A small-molecule ligand and the protein it binds are described below.
Small molecule (SMILES): Cc1cc(Br)c([O-])c(-c2nc3cc(C(N)=[NH2+])ccc3[nH]2)c1

Binding-site contacts:
Ligand atom N1 contacts residue SER172 of chain 1.A at 3.7 Å.
Ligand atom N1 contacts residue ASP171 of chain 1.A at 3.1 Å (salt-bridge).
Ligand atom C7 contacts residue SER172 of chain 1.A at 3.3 Å.
Ligand atom N2 contacts residue ASP171 of chain 1.A at 3.0 Å (salt-bridge).
Ligand atom C1 contacts residue SER172 of chain 1.A at 3.8 Å.
Ligand atom O6' contacts residue SER177 of chain 1.A at 2.2 Å (h-bond).
Ligand atom C6' contacts residue GLN174 of chain 1.A at 3.6 Å.
Ligand atom C2 contacts residue TRP193 of chain 1.A at 3.8 Å (hydrophobic).
Ligand atom N2 contacts residue TRP193 of chain 1.A at 3.6 Å.
Ligand atom N1 contacts residue GLY196 of chain 1.A at 2.6 Å (h-bond).
Ligand atom C1' contacts residue GLN174 of chain 1.A at 3.5 Å.
Ligand atom BR5' contacts residue HIS40 of chain 1.A at 3.5 Å.
Ligand atom C6 contacts residue GLY196 of chain 1.A at 3.8 Å.
Ligand atom N2 contacts residue GLY204 of chain 1.A at 3.4 Å.
Ligand atom C1 contacts residue GLY194 of chain 1.A at 3.8 Å.
Ligand atom CV' contacts residue GLN174 of chain 1.A at 3.2 Å.
Ligand atom C3 contacts residue SER177 of chain 1.A at 3.7 Å.
Ligand atom C7 contacts residue ASP171 of chain 1.A at 3.6 Å.
Ligand atom C1 contacts residue TRP193 of chain 1.A at 3.7 Å (hydrophobic).
Ligand atom C3 contacts residue VAL191 of chain 1.A at 3.7 Å (hydrophobic).
Ligand atom C2 contacts residue SER172 of chain 1.A at 3.5 Å.
Ligand atom C3' contacts residue GLN174 of chain 1.A at 3.3 Å.
Ligand atom C6' contacts residue SER177 of chain 1.A at 3.5 Å.
Ligand atom N3 contacts residue SER177 of chain 1.A at 2.9 Å (h-bond).
Ligand atom C2 contacts residue VAL191 of chain 1.A at 3.9 Å (hydrophobic).
Ligand atom C7 contacts residue GLY196 of chain 1.A at 3.8 Å.
Ligand atom N1 contacts residue CYS197 of chain 1.A at 3.9 Å.
Ligand atom C4' contacts residue GLN174 of chain 1.A at 3.6 Å.
Ligand atom N2 contacts residue SER172 of chain 1.A at 2.9 Å (h-bond).
Ligand atom C2' contacts residue GLN174 of chain 1.A at 3.5 Å.
Ligand atom C7 contacts residue TRP193 of chain 1.A at 3.7 Å (hydrophobic).
Ligand atom N3 contacts residue GLN174 of chain 1.A at 3.8 Å.
Ligand atom C8 contacts residue GLN174 of chain 1.A at 3.8 Å.
Ligand atom O6' contacts residue HIS40 of chain 1.A at 2.6 Å (h-bond).
Ligand atom C6' contacts residue HIS40 of chain 1.A at 3.7 Å.
Ligand atom C5' contacts residue GLN174 of chain 1.A at 3.8 Å.
Ligand atom C3 contacts residue SER192 of chain 1.A at 3.7 Å.
Ligand atom C4 contacts residue SER177 of chain 1.A at 3.6 Å.
Ligand atom C7 contacts residue GLY194 of chain 1.A at 3.8 Å.
Ligand atom N1 contacts residue GLY194 of chain 1.A at 3.5 Å.

Sequence of chain 1.A:
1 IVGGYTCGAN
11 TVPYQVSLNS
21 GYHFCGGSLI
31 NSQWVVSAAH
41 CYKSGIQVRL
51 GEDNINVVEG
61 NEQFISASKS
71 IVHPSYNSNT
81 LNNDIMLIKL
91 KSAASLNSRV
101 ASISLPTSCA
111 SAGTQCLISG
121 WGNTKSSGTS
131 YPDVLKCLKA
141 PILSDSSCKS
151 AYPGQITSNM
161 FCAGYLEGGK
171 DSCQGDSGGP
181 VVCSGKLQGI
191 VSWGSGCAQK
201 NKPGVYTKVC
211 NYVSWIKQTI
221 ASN